Sequence of chain 1.C:
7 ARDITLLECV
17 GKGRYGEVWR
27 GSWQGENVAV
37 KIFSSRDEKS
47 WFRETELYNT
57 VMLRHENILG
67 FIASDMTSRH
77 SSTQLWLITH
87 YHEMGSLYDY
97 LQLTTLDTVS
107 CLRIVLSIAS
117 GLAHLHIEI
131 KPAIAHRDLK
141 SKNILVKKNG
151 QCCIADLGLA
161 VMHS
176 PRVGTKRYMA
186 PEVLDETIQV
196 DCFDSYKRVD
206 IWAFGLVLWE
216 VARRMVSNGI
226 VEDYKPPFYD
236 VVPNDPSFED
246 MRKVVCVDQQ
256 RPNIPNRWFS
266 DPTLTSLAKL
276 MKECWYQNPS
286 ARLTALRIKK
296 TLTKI

Binding-site contacts:
Ligand atom C04 contacts residue ALA35 of chain 1.C at 3.6 Å (hydrophobic).
Ligand atom O30 contacts residue ASP156 of chain 1.C at 3.8 Å.
Ligand atom O02 contacts residue LYS37 of chain 1.C at 3.7 Å.
Ligand atom C06 contacts residue LEU145 of chain 1.C at 3.4 Å (hydrophobic).
Ligand atom C04 contacts residue LEU65 of chain 1.C at 3.7 Å (hydrophobic).
Ligand atom C09 contacts residue HIS88 of chain 1.C at 3.2 Å.
Ligand atom N29 contacts residue GLU50 of chain 1.C at 3.0 Å (salt-bridge).
Ligand atom C12 contacts residue GLY91 of chain 1.C at 3.5 Å.
Ligand atom N08 contacts residue HIS88 of chain 1.C at 3.1 Å (h-bond).
Ligand atom C25 contacts residue LEU145 of chain 1.C at 3.7 Å (hydrophobic).
Ligand atom C21 contacts residue VAL16 of chain 1.C at 3.4 Å (hydrophobic).
Ligand atom C01 contacts residue THR85 of chain 1.C at 3.4 Å.
Ligand atom C04 contacts residue THR85 of chain 1.C at 3.6 Å.
Ligand atom C01 contacts residue LEU83 of chain 1.C at 3.4 Å (hydrophobic).
Ligand atom C28 contacts residue LYS37 of chain 1.C at 3.5 Å.
Ligand atom N29 contacts residue LYS37 of chain 1.C at 3.4 Å.
Ligand atom N29 contacts residue LEU83 of chain 1.C at 3.5 Å.
Ligand atom C01 contacts residue LYS37 of chain 1.C at 3.4 Å.
Ligand atom N08 contacts residue LEU145 of chain 1.C at 3.6 Å.
Ligand atom C05 contacts residue LEU145 of chain 1.C at 3.8 Å (hydrophobic).
Ligand atom C01 contacts residue ALA35 of chain 1.C at 3.5 Å (hydrophobic).
Ligand atom C22 contacts residue HIS88 of chain 1.C at 3.6 Å.
Ligand atom C07 contacts residue HIS86 of chain 1.C at 3.7 Å.
Ligand atom C07 contacts residue LEU145 of chain 1.C at 3.2 Å (hydrophobic).
Ligand atom C03 contacts residue LEU65 of chain 1.C at 3.6 Å (hydrophobic).
Ligand atom C22 contacts residue VAL16 of chain 1.C at 3.8 Å (hydrophobic).
Ligand atom C16 contacts residue ASP95 of chain 1.C at 3.4 Å.
Ligand atom N08 contacts residue TYR87 of chain 1.C at 3.8 Å.
Ligand atom C26 contacts residue ALA155 of chain 1.C at 3.7 Å (hydrophobic).
Ligand atom C24 contacts residue VAL24 of chain 1.C at 3.8 Å (hydrophobic).
Ligand atom C22 contacts residue TYR87 of chain 1.C at 3.3 Å (hydrophobic).
Ligand atom C23 contacts residue LEU145 of chain 1.C at 3.8 Å (hydrophobic).
Ligand atom O30 contacts residue LYS37 of chain 1.C at 3.2 Å (salt-bridge).
Ligand atom O02 contacts residue THR85 of chain 1.C at 3.7 Å.
Ligand atom C13 contacts residue ASP95 of chain 1.C at 3.8 Å.
Ligand atom C07 contacts residue ALA35 of chain 1.C at 3.6 Å (hydrophobic).
Ligand atom C17 contacts residue ASP95 of chain 1.C at 3.8 Å.
Ligand atom C13 contacts residue GLY91 of chain 1.C at 3.4 Å.
Ligand atom C21 contacts residue TYR87 of chain 1.C at 3.3 Å (hydrophobic).
Ligand atom C14 contacts residue GLY91 of chain 1.C at 3.8 Å.

This protein binds this small molecule.
Small molecule (SMILES): COc1cc(-c2cncc(-c3ccc(N4CCNCC4)cc3)c2C)ccc1C(N)=O